Sequence of chain 1.B:
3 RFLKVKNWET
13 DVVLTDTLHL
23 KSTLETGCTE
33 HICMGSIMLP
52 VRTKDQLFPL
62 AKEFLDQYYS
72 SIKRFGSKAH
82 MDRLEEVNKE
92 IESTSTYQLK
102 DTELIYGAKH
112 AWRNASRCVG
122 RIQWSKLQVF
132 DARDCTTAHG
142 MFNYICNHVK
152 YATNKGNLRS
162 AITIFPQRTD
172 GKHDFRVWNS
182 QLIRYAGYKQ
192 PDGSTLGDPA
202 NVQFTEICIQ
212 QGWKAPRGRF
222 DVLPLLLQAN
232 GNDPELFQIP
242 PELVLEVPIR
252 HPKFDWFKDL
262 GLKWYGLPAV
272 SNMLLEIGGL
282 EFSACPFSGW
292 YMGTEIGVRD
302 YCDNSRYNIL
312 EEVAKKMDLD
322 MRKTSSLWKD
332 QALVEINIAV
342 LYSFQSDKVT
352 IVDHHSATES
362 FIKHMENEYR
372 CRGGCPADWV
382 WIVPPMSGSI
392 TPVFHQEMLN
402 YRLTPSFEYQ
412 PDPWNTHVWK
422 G

The small molecule below binds the protein below.
Small molecule (SMILES): Cc1cc(N)nc(C[C@H]2CNC[C@H]2OCCNCC(F)(F)[C@H]2CCCCN2)c1

Binding-site contacts:
Ligand atom N1' contacts residue TYR292 of chain 1.B at 3.8 Å.
Ligand atom C6A contacts residue PRO269 of chain 1.B at 3.8 Å (hydrophobic).
Ligand atom C16 contacts residue TYR410 of chain 1.B at 3.6 Å (hydrophobic).
Ligand atom C3A contacts residue VAL271 of chain 1.B at 3.8 Å (hydrophobic).
Ligand atom C3' contacts residue GLN182 of chain 1.B at 3.6 Å.
Ligand atom C7A contacts residue HEM1 of chain 1.H at 3.5 Å.
Ligand atom O1 contacts residue HEM1 of chain 1.H at 3.0 Å (h-bond).
Ligand atom C7A contacts residue GLU296 of chain 1.B at 3.5 Å.
Ligand atom N6A contacts residue GLU296 of chain 1.B at 2.7 Å (salt-bridge).
Ligand atom N4 contacts residue HEM1 of chain 1.H at 3.2 Å (h-bond).
Ligand atom N1' contacts residue GLU296 of chain 1.B at 2.8 Å (salt-bridge).
Ligand atom C2' contacts residue HEM1 of chain 1.H at 3.5 Å.
Ligand atom C5' contacts residue TYR292 of chain 1.B at 3.7 Å (hydrophobic).
Ligand atom C4' contacts residue GLU296 of chain 1.B at 3.8 Å.
Ligand atom C8A contacts residue SER289 of chain 1.B at 3.8 Å.
Ligand atom C14 contacts residue TRP10 of chain 1.A at 3.5 Å (hydrophobic).
Ligand atom C6A contacts residue TRP291 of chain 1.B at 3.7 Å (hydrophobic).
Ligand atom C15 contacts residue MET40 of chain 1.B at 3.5 Å (hydrophobic).
Ligand atom C2' contacts residue GLU296 of chain 1.B at 3.8 Å.
Ligand atom C2A contacts residue GLU296 of chain 1.B at 3.5 Å.
Ligand atom C3' contacts residue HEM1 of chain 1.H at 3.8 Å.
Ligand atom C4' contacts residue VAL271 of chain 1.B at 3.9 Å (hydrophobic).
Ligand atom C16 contacts residue LEU41 of chain 1.B at 3.8 Å (hydrophobic).
Ligand atom C15 contacts residue LEU41 of chain 1.B at 3.5 Å (hydrophobic).
Ligand atom C5A contacts residue HEM1 of chain 1.H at 3.4 Å.
Ligand atom N6A contacts residue TYR292 of chain 1.B at 3.7 Å.
Ligand atom C8A contacts residue PHE288 of chain 1.B at 3.6 Å (hydrophobic).
Ligand atom N1A contacts residue GLU296 of chain 1.B at 2.8 Å (salt-bridge).
Ligand atom C3 contacts residue HEM1 of chain 1.H at 2.9 Å.
Ligand atom C5 contacts residue HEM1 of chain 1.H at 3.6 Å.
Ligand atom C6A contacts residue HEM1 of chain 1.H at 3.6 Å.
Ligand atom C5' contacts residue GLU296 of chain 1.B at 3.0 Å.
Ligand atom C5A contacts residue PRO269 of chain 1.B at 3.8 Å (hydrophobic).
Ligand atom C8A contacts residue HEM1 of chain 1.H at 3.4 Å.
Ligand atom C5 contacts residue TRP382 of chain 1.B at 3.8 Å (hydrophobic).
Ligand atom C6A contacts residue GLU296 of chain 1.B at 3.6 Å.
Ligand atom N6A contacts residue PRO269 of chain 1.B at 3.8 Å.
Ligand atom C8A contacts residue GLY290 of chain 1.B at 3.6 Å.
Ligand atom N6A contacts residue TRP291 of chain 1.B at 2.7 Å (h-bond).
Ligand atom N6A contacts residue HEM1 of chain 1.H at 3.4 Å.

Sequence of chain 1.A:
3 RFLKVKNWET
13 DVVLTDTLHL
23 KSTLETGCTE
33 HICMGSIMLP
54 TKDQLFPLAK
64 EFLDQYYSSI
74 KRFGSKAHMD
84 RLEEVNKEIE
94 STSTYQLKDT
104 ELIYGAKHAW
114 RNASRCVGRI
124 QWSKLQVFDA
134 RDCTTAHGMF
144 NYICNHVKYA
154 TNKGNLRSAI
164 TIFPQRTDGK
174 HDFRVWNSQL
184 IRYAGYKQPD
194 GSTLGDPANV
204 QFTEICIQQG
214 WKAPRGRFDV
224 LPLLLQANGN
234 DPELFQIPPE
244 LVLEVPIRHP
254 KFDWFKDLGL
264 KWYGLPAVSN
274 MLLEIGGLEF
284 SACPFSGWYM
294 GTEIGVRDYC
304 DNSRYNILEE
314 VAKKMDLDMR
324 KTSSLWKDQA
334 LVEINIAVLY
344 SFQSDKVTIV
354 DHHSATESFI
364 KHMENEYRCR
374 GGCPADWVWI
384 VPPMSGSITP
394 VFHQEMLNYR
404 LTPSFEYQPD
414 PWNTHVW